Sequence of chain 2.A:
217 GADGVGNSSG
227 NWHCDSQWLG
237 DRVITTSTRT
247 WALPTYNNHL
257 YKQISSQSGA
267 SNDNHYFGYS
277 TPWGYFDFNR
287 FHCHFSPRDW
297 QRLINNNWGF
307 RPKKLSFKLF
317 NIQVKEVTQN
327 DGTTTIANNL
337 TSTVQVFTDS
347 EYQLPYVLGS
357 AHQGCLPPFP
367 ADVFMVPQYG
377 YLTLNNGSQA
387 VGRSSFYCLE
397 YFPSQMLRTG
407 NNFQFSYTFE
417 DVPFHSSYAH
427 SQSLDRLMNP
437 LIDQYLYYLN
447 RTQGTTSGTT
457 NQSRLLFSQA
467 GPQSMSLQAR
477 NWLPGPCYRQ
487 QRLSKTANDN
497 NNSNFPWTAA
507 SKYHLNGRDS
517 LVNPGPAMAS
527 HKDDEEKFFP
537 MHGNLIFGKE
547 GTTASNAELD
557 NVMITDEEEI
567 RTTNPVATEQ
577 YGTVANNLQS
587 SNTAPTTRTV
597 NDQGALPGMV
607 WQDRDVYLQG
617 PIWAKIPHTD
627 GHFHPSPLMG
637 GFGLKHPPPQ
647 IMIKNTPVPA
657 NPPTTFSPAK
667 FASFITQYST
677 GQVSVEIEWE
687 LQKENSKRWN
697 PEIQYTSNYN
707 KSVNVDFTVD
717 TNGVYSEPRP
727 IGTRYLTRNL

A protein and the small-molecule ligand that binds it are described below.
Small molecule (SMILES): Nc1ncnc2c1ncn2[C@H]1C[C@H](O)[C@@H](COP(=O)(O)O)O1

Binding-site contacts:
Ligand atom N6 contacts residue PHE638 of chain 2.A at 3.8 Å.
Ligand atom O5' contacts residue PHE629 of chain 2.A at 4.2 Å.
Ligand atom C5 contacts residue PRO419 of chain 2.A at 4.2 Å (hydrophobic).
Ligand atom N7 contacts residue PRO419 of chain 2.A at 4.4 Å.
Ligand atom O4' contacts residue HIS630 of chain 2.A at 4.4 Å.
Ligand atom C5 contacts residue PRO631 of chain 2.A at 4.4 Å (hydrophobic).
Ligand atom N7 contacts residue HIS630 of chain 2.A at 4.1 Å.
Ligand atom C6 contacts residue GLY639 of chain 2.A at 3.7 Å.
Ligand atom N1 contacts residue GLY639 of chain 2.A at 2.9 Å (h-bond).
Ligand atom N1 contacts residue VAL418 of chain 2.A at 3.8 Å.
Ligand atom C5 contacts residue SER632 of chain 2.A at 4.3 Å.
Ligand atom N1 contacts residue ILE622 of chain 2.A at 4.4 Å.
Ligand atom O2P contacts residue HIS628 of chain 2.A at 4.3 Å.
Ligand atom N6 contacts residue PRO633 of chain 2.A at 4.1 Å.
Ligand atom C8 contacts residue PRO419 of chain 2.A at 4.3 Å (hydrophobic).
Ligand atom N6 contacts residue PRO631 of chain 2.A at 3.9 Å.
Ligand atom C8 contacts residue HIS630 of chain 2.A at 3.4 Å.
Ligand atom C4 contacts residue PRO419 of chain 2.A at 4.2 Å (hydrophobic).
Ligand atom C4 contacts residue PRO631 of chain 2.A at 4.4 Å (hydrophobic).
Ligand atom O4' contacts residue PRO631 of chain 2.A at 3.8 Å.
Ligand atom O5' contacts residue PRO631 of chain 2.A at 4.1 Å.
Ligand atom C6 contacts residue SER632 of chain 2.A at 4.3 Å.
Ligand atom N9 contacts residue HIS630 of chain 2.A at 4.2 Å.
Ligand atom N6 contacts residue VAL418 of chain 2.A at 3.6 Å.
Ligand atom C6 contacts residue PRO419 of chain 2.A at 4.4 Å (hydrophobic).
Ligand atom C2 contacts residue GLY639 of chain 2.A at 3.7 Å.
Ligand atom O2P contacts residue PHE629 of chain 2.A at 4.0 Å.
Ligand atom O2P contacts residue PRO631 of chain 2.A at 3.8 Å.
Ligand atom N6 contacts residue GLY637 of chain 2.A at 4.1 Å.
Ligand atom C2 contacts residue PRO419 of chain 2.A at 4.4 Å (hydrophobic).
Ligand atom N9 contacts residue PRO419 of chain 2.A at 4.2 Å.
Ligand atom N6 contacts residue SER632 of chain 2.A at 3.9 Å.
Ligand atom C1' contacts residue HIS630 of chain 2.A at 4.0 Å.
Ligand atom N6 contacts residue GLY639 of chain 2.A at 2.8 Å (h-bond).
Ligand atom N3 contacts residue PRO419 of chain 2.A at 4.3 Å.
Ligand atom C6 contacts residue VAL418 of chain 2.A at 3.8 Å (hydrophobic).
Ligand atom C6 contacts residue PRO631 of chain 2.A at 4.0 Å (hydrophobic).
Ligand atom C2' contacts residue PRO419 of chain 2.A at 4.0 Å (hydrophobic).
Ligand atom N7 contacts residue SER632 of chain 2.A at 3.8 Å.
Ligand atom N1 contacts residue PRO631 of chain 2.A at 4.2 Å.